The small molecule below binds the protein below.
Small molecule (SMILES): CC(=O)N[C@@H]1[C@@H](O)[C@H](O)[C@@H](CO)O[C@H]1O

Sequence of chain 1.A:
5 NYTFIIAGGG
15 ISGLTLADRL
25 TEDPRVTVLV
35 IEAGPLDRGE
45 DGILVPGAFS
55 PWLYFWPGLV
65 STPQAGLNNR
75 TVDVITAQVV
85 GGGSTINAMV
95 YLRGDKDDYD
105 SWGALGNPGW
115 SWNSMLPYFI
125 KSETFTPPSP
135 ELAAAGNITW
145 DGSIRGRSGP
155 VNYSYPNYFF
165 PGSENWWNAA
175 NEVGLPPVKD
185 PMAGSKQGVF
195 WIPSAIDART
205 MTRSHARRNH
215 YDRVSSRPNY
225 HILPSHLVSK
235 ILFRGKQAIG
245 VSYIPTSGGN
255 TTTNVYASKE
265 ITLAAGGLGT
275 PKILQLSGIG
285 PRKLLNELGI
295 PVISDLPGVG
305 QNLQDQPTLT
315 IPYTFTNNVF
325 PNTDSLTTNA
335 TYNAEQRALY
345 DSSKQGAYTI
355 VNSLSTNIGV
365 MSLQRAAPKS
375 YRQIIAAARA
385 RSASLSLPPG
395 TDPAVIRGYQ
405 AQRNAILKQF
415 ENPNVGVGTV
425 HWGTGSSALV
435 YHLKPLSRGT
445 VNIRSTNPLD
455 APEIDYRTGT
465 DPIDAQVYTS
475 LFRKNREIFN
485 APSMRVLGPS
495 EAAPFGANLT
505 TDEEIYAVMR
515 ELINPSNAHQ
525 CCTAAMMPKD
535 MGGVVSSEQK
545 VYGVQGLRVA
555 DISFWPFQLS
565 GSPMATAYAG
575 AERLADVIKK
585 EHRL

Binding-site contacts:
Ligand atom N2 contacts residue ASN73 of chain 1.A at 2.9 Å (h-bond).
Ligand atom C4 contacts residue ASN73 of chain 1.A at 4.1 Å.
Ligand atom C2 contacts residue ASN73 of chain 1.A at 2.4 Å.
Ligand atom C7 contacts residue ASN73 of chain 1.A at 3.6 Å.
Ligand atom C3 contacts residue ASN73 of chain 1.A at 3.8 Å.
Ligand atom C5 contacts residue ASN73 of chain 1.A at 3.6 Å.
Ligand atom C8 contacts residue ASN72 of chain 1.A at 4.0 Å.
Ligand atom C1 contacts residue ASN73 of chain 1.A at 1.4 Å.
Ligand atom O7 contacts residue ASN73 of chain 1.A at 3.8 Å.
Ligand atom O5 contacts residue ASN73 of chain 1.A at 2.3 Å (h-bond).